Binding-site contacts:
Ligand atom C3 contacts residue PRO59 of chain 1.E at 4.0 Å (hydrophobic).
Ligand atom C8 contacts residue PRO59 of chain 1.E at 3.7 Å (hydrophobic).
Ligand atom C1 contacts residue PRO60 of chain 1.E at 3.9 Å (hydrophobic).
Ligand atom C2 contacts residue PRO59 of chain 1.E at 4.4 Å (hydrophobic).
Ligand atom C8 contacts residue ASN55 of chain 1.E at 3.4 Å.
Ligand atom N2 contacts residue ASN62 of chain 1.E at 2.9 Å (h-bond).
Ligand atom O7 contacts residue ASN62 of chain 1.E at 3.0 Å (h-bond).
Ligand atom O5 contacts residue ASN62 of chain 1.E at 2.4 Å (h-bond).
Ligand atom C7 contacts residue ASN62 of chain 1.E at 3.1 Å.
Ligand atom O3 contacts residue PRO59 of chain 1.E at 3.5 Å.
Ligand atom C3 contacts residue PRO60 of chain 1.E at 4.5 Å (hydrophobic).
Ligand atom O7 contacts residue PRO60 of chain 1.E at 4.5 Å.
Ligand atom C8 contacts residue VAL61 of chain 1.E at 4.3 Å (hydrophobic).
Ligand atom C7 contacts residue PRO59 of chain 1.E at 4.2 Å (hydrophobic).
Ligand atom C1 contacts residue ASN62 of chain 1.E at 1.4 Å.
Ligand atom C2 contacts residue PRO60 of chain 1.E at 3.9 Å (hydrophobic).
Ligand atom N2 contacts residue PRO60 of chain 1.E at 3.0 Å (h-bond).
Ligand atom C7 contacts residue PRO60 of chain 1.E at 3.5 Å (hydrophobic).
Ligand atom N2 contacts residue PRO59 of chain 1.E at 3.6 Å.
Ligand atom C8 contacts residue PRO60 of chain 1.E at 3.3 Å (hydrophobic).
Ligand atom C2 contacts residue ASN62 of chain 1.E at 2.5 Å.
Ligand atom C5 contacts residue ASN62 of chain 1.E at 3.6 Å.
Ligand atom C3 contacts residue ASN62 of chain 1.E at 3.8 Å.
Ligand atom C4 contacts residue ASN62 of chain 1.E at 4.2 Å.
Ligand atom C8 contacts residue ASN62 of chain 1.E at 4.3 Å.

Sequence of chain 1.E:
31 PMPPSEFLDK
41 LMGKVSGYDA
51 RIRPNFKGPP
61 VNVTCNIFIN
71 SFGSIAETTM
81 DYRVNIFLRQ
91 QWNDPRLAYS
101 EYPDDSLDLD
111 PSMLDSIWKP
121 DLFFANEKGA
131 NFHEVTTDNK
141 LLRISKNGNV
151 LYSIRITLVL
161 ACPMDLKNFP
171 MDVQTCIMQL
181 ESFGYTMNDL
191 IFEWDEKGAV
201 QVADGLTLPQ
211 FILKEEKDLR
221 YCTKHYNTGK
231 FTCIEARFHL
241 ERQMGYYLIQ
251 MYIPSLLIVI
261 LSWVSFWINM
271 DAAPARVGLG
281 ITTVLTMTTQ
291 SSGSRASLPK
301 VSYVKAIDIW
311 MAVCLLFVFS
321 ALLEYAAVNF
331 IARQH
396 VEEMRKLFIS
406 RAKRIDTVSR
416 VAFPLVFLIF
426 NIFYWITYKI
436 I

The protein below binds the small molecule below.
Small molecule (SMILES): CC(=O)N[C@H]1[C@H](O[C@H]2[C@H](O)[C@@H](NC(C)=O)CO[C@@H]2CO)O[C@H](CO)[C@@H](O[C@@H]2O[C@H](CO)[C@@H](O)[C@H](O)[C@@H]2O)[C@@H]1O